Binding-site contacts:
Ligand atom C6 contacts residue LYS53 of chain 1.A at 3.7 Å.
Ligand atom C9 contacts residue ALA51 of chain 1.A at 3.5 Å (hydrophobic).
Ligand atom O contacts residue PHE169 of chain 1.A at 3.5 Å (h-bond).
Ligand atom C9 contacts residue LYS53 of chain 1.A at 3.5 Å.
Ligand atom C7 contacts residue THR106 of chain 1.A at 4.2 Å.
Ligand atom C4 contacts residue LYS53 of chain 1.A at 3.9 Å.
Ligand atom O2 contacts residue LEU104 of chain 1.A at 3.6 Å.
Ligand atom O3 contacts residue THR106 of chain 1.A at 4.2 Å.
Ligand atom O3 contacts residue ALA51 of chain 1.A at 3.8 Å.
Ligand atom C contacts residue GLU71 of chain 1.A at 3.5 Å.
Ligand atom N contacts residue LEU75 of chain 1.A at 4.1 Å.
Ligand atom C9 contacts residue THR106 of chain 1.A at 3.8 Å.
Ligand atom O2 contacts residue THR106 of chain 1.A at 3.6 Å.
Ligand atom C9 contacts residue LEU104 of chain 1.A at 3.3 Å (hydrophobic).
Ligand atom C8 contacts residue GLU71 of chain 1.A at 4.0 Å.
Ligand atom C1 contacts residue LEU171 of chain 1.A at 3.7 Å (hydrophobic).
Ligand atom O contacts residue ASP168 of chain 1.A at 3.4 Å (salt-bridge).
Ligand atom C contacts residue LEU74 of chain 1.A at 4.0 Å (hydrophobic).
Ligand atom C1 contacts residue GLU71 of chain 1.A at 3.6 Å.
Ligand atom O1 contacts residue ASP168 of chain 1.A at 3.6 Å.
Ligand atom C2 contacts residue ASP168 of chain 1.A at 3.7 Å.
Ligand atom S contacts residue PHE169 of chain 1.A at 4.1 Å.
Ligand atom C4 contacts residue ASP168 of chain 1.A at 4.2 Å.
Ligand atom O1 contacts residue PHE169 of chain 1.A at 3.6 Å (h-bond).
Ligand atom N contacts residue GLU71 of chain 1.A at 2.8 Å (salt-bridge).
Ligand atom C contacts residue LEU75 of chain 1.A at 3.0 Å (hydrophobic).
Ligand atom O1 contacts residue GLU71 of chain 1.A at 4.2 Å.
Ligand atom C3 contacts residue GLU71 of chain 1.A at 4.0 Å.
Ligand atom N contacts residue LYS53 of chain 1.A at 4.2 Å.
Ligand atom O2 contacts residue LYS53 of chain 1.A at 3.9 Å.
Ligand atom O3 contacts residue LYS53 of chain 1.A at 3.4 Å.
Ligand atom C3 contacts residue LYS53 of chain 1.A at 3.6 Å.
Ligand atom C2 contacts residue GLU71 of chain 1.A at 3.6 Å.
Ligand atom C7 contacts residue LYS53 of chain 1.A at 3.8 Å.
Ligand atom C5 contacts residue LYS53 of chain 1.A at 3.9 Å.
Ligand atom S contacts residue ASP168 of chain 1.A at 4.0 Å.
Ligand atom O1 contacts residue LEU171 of chain 1.A at 4.0 Å.
Ligand atom S contacts residue GLU71 of chain 1.A at 3.8 Å.
Ligand atom C2 contacts residue LYS53 of chain 1.A at 3.8 Å.
Ligand atom C8 contacts residue LYS53 of chain 1.A at 3.7 Å.

Sequence of chain 1.A:
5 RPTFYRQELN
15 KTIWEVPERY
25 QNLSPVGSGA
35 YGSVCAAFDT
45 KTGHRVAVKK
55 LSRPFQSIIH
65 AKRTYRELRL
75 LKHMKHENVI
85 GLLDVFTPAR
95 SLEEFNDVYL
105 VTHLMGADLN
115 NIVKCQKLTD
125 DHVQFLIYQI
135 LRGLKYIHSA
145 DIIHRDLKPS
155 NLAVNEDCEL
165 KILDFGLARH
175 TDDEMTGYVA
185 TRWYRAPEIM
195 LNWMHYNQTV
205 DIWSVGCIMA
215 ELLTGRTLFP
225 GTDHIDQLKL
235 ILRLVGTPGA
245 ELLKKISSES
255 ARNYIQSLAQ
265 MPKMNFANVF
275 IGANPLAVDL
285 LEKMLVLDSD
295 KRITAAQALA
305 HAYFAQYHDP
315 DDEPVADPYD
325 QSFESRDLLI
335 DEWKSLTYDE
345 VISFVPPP

This small molecule binds to this protein.
Small molecule (SMILES): CCS(=O)(=O)NCc1ccc2c(c1)OCO2